Binding-site contacts:
Ligand atom C6 contacts residue HIS303 of chain 1.B at 4.0 Å.
Ligand atom O7 contacts residue ASN300 of chain 1.B at 3.8 Å.
Ligand atom O5 contacts residue THR302 of chain 1.B at 4.4 Å.
Ligand atom O6 contacts residue GLY298 of chain 1.B at 4.0 Å.
Ligand atom C5 contacts residue THR302 of chain 1.B at 4.4 Å.
Ligand atom O5 contacts residue ASN300 of chain 1.B at 2.4 Å (h-bond).
Ligand atom O5 contacts residue GLY298 of chain 1.B at 4.2 Å.
Ligand atom C5 contacts residue ASN300 of chain 1.B at 3.7 Å.
Ligand atom C2 contacts residue ASN300 of chain 1.B at 2.5 Å.
Ligand atom C1 contacts residue THR302 of chain 1.B at 4.2 Å.
Ligand atom C4 contacts residue ASN300 of chain 1.B at 4.3 Å.
Ligand atom C3 contacts residue ASN300 of chain 1.B at 3.8 Å.
Ligand atom O5 contacts residue HIS303 of chain 1.B at 3.8 Å.
Ligand atom C7 contacts residue ASN300 of chain 1.B at 3.8 Å.
Ligand atom O7 contacts residue THR302 of chain 1.B at 4.4 Å.
Ligand atom C5 contacts residue HIS303 of chain 1.B at 4.4 Å.
Ligand atom N2 contacts residue ASN300 of chain 1.B at 2.9 Å (h-bond).
Ligand atom C1 contacts residue ASN300 of chain 1.B at 1.5 Å.
Ligand atom O6 contacts residue HIS303 of chain 1.B at 3.4 Å (h-bond).

Sequence of chain 1.B:
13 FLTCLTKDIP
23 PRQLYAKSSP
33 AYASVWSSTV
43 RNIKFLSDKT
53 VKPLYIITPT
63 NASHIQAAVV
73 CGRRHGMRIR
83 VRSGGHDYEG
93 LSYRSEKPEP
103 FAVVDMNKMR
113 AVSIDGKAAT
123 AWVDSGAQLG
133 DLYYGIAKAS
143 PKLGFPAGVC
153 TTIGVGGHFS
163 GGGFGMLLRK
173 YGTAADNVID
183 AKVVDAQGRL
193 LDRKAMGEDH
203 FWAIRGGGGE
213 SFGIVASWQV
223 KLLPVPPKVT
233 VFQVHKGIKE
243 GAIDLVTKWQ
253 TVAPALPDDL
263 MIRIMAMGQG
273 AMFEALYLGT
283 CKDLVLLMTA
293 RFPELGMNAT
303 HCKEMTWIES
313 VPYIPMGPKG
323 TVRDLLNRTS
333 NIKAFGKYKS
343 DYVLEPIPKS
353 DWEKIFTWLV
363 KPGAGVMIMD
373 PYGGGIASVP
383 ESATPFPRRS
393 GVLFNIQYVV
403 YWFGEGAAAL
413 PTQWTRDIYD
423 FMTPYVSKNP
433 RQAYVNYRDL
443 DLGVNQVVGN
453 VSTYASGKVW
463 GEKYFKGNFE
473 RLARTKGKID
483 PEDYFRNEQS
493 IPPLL

The small molecule below binds the protein below.
Small molecule (SMILES): CC(=O)N[C@@H]1[C@@H](O)[C@H](O)[C@@H](CO)O[C@H]1O